A small-molecule ligand and the protein it binds are described below.
Small molecule (SMILES): CC(C)CCC[C@@H](C)[C@H]1CC[C@H]2[C@@H]3CC=C4C[C@@H](O)CC[C@]4(C)[C@H]3CC[C@]12C

Binding-site contacts:
Ligand atom C23 contacts residue SER28 of chain 1.E at 3.8 Å.
Ligand atom C4 contacts residue TRP23 of chain 1.E at 4.5 Å (hydrophobic).
Ligand atom C22 contacts residue SER28 of chain 1.E at 4.0 Å.
Ligand atom C20 contacts residue SER28 of chain 1.E at 4.1 Å.
Ligand atom C5 contacts residue MET21 of chain 1.E at 4.2 Å (hydrophobic).
Ligand atom C27 contacts residue THR32 of chain 1.E at 3.9 Å.
Ligand atom C18 contacts residue VAL195 of chain 1.E at 4.1 Å (hydrophobic).
Ligand atom C7 contacts residue TRP23 of chain 1.E at 4.3 Å (hydrophobic).
Ligand atom C25 contacts residue THR32 of chain 1.E at 2.8 Å.
Ligand atom C6 contacts residue TRP23 of chain 1.E at 3.8 Å (hydrophobic).
Ligand atom C19 contacts residue MET21 of chain 1.E at 3.8 Å (hydrophobic).
Ligand atom C26 contacts residue SER28 of chain 1.E at 3.4 Å.
Ligand atom C11 contacts residue TYR198 of chain 1.E at 4.0 Å (hydrophobic).
Ligand atom C26 contacts residue THR32 of chain 1.E at 1.4 Å.
Ligand atom C26 contacts residue VAL31 of chain 1.E at 4.3 Å (hydrophobic).
Ligand atom C19 contacts residue TYR198 of chain 1.E at 4.3 Å (hydrophobic).
Ligand atom C18 contacts residue SER28 of chain 1.E at 4.2 Å.
Ligand atom C22 contacts residue VAL31 of chain 1.E at 4.2 Å (hydrophobic).
Ligand atom C24 contacts residue VAL31 of chain 1.E at 4.1 Å (hydrophobic).
Ligand atom C19 contacts residue LEU199 of chain 1.E at 3.7 Å (hydrophobic).
Ligand atom C23 contacts residue THR32 of chain 1.E at 3.9 Å.
Ligand atom C23 contacts residue VAL31 of chain 1.E at 4.3 Å (hydrophobic).
Ligand atom C18 contacts residue ALA24 of chain 1.E at 3.7 Å (hydrophobic).
Ligand atom C25 contacts residue SER28 of chain 1.E at 4.5 Å.
Ligand atom C5 contacts residue TRP23 of chain 1.E at 4.1 Å (hydrophobic).
Ligand atom C1 contacts residue TYR198 of chain 1.E at 4.3 Å (hydrophobic).
Ligand atom C4 contacts residue MET21 of chain 1.E at 3.7 Å (hydrophobic).
Ligand atom C24 contacts residue THR32 of chain 1.E at 3.7 Å.

Sequence of chain 1.E:
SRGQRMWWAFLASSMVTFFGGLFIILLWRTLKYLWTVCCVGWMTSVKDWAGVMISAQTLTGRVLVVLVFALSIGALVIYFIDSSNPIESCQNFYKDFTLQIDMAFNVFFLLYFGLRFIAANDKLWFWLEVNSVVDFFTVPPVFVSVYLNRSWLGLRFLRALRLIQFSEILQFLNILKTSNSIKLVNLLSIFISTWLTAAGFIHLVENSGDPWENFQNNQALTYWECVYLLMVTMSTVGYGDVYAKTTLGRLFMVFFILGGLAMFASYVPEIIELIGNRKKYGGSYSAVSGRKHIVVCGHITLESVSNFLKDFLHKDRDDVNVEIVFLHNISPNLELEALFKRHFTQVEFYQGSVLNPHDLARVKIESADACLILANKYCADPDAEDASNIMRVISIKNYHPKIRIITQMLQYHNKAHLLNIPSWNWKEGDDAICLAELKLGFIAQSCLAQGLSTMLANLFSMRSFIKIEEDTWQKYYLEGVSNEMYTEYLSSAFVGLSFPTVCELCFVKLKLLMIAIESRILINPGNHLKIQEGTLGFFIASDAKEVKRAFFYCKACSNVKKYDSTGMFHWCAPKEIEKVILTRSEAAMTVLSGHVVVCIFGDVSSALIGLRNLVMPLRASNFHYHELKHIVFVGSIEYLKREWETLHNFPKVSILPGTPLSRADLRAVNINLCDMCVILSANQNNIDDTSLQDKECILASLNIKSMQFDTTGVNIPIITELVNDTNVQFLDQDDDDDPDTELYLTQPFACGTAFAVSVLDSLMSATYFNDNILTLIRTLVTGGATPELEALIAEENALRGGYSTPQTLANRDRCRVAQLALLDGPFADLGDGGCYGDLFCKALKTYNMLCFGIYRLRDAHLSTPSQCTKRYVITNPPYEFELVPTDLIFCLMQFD